Sequence of chain 1.I:
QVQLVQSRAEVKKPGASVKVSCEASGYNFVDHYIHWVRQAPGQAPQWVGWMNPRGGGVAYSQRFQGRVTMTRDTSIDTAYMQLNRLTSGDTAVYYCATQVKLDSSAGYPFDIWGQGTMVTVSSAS

Sequence of chain 1.C:
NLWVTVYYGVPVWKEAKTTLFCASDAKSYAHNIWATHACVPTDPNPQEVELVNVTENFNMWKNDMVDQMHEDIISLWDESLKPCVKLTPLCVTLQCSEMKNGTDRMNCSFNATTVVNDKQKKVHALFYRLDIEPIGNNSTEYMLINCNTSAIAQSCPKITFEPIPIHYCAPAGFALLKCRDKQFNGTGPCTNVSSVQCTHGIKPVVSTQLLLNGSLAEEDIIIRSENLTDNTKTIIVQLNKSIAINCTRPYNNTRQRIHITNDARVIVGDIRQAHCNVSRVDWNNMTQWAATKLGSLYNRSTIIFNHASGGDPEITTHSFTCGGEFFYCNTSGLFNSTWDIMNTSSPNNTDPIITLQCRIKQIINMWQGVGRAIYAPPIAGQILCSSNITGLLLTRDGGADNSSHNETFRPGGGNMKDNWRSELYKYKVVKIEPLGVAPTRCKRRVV

Sequence of chain 1.L:
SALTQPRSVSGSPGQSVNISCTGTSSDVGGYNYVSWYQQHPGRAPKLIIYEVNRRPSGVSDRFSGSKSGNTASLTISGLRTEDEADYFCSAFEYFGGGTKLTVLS

Binding-site contacts:
Ligand atom N2 contacts residue THR187 of chain 1.C at 4.4 Å.
Ligand atom O5 contacts residue ASN227 of chain 1.C at 2.3 Å (h-bond).
Ligand atom O3 contacts residue ASN59 of chain 1.C at 3.7 Å.
Ligand atom O7 contacts residue TYR31 of chain 1.L at 3.0 Å (h-bond).
Ligand atom C3 contacts residue ASN227 of chain 1.C at 3.9 Å.
Ligand atom C2 contacts residue ASN227 of chain 1.C at 2.6 Å.
Ligand atom O3 contacts residue TYR31 of chain 1.L at 3.6 Å (h-bond).
Ligand atom C7 contacts residue ASN32 of chain 1.L at 4.5 Å.
Ligand atom C8 contacts residue PHE92 of chain 1.L at 3.7 Å (hydrophobic).
Ligand atom C5 contacts residue ASN227 of chain 1.C at 3.6 Å.
Ligand atom C7 contacts residue ASN227 of chain 1.C at 3.5 Å.
Ligand atom O6 contacts residue ASN227 of chain 1.C at 4.4 Å.
Ligand atom O7 contacts residue ASN227 of chain 1.C at 3.7 Å.
Ligand atom C8 contacts residue THR187 of chain 1.C at 3.8 Å.
Ligand atom O7 contacts residue ASN32 of chain 1.L at 4.4 Å.
Ligand atom C8 contacts residue ALA106 of chain 1.I at 3.8 Å (hydrophobic).
Ligand atom O7 contacts residue TYR33 of chain 1.L at 3.6 Å.
Ligand atom C7 contacts residue TYR31 of chain 1.L at 3.7 Å (hydrophobic).
Ligand atom O7 contacts residue ASN59 of chain 1.C at 4.5 Å.
Ligand atom C8 contacts residue GLU226 of chain 1.C at 4.0 Å.
Ligand atom C5 contacts residue GLU226 of chain 1.C at 4.5 Å.
Ligand atom C7 contacts residue PHE92 of chain 1.L at 3.9 Å (hydrophobic).
Ligand atom C4 contacts residue ASN227 of chain 1.C at 4.3 Å.
Ligand atom C1 contacts residue ASN227 of chain 1.C at 1.4 Å.
Ligand atom N2 contacts residue ASN227 of chain 1.C at 3.0 Å (h-bond).
Ligand atom O7 contacts residue PHE92 of chain 1.L at 3.6 Å.
Ligand atom O5 contacts residue GLU226 of chain 1.C at 4.0 Å.
Ligand atom C7 contacts residue THR187 of chain 1.C at 4.4 Å.
Ligand atom C3 contacts residue TYR31 of chain 1.L at 4.4 Å (hydrophobic).
Ligand atom C8 contacts residue TYR33 of chain 1.L at 3.8 Å (hydrophobic).
Ligand atom C8 contacts residue ASN32 of chain 1.L at 4.5 Å.
Ligand atom N2 contacts residue TYR31 of chain 1.L at 4.1 Å.
Ligand atom C2 contacts residue TYR31 of chain 1.L at 4.0 Å (hydrophobic).
Ligand atom C1 contacts residue GLU226 of chain 1.C at 4.1 Å.
Ligand atom C7 contacts residue TYR33 of chain 1.L at 4.1 Å (hydrophobic).

The small molecule below binds the protein below.
Small molecule (SMILES): CC(=O)N[C@H]1[C@H](O[C@H]2[C@H](O)[C@@H](NC(C)=O)CO[C@@H]2CO)O[C@H](CO)[C@@H](O)[C@@H]1O